A protein and the small-molecule ligand that binds it are described below.
Small molecule (SMILES): CC(=O)N[C@@H]1[C@@H](O)[C@H](O)[C@@H](CO)O[C@@H]1O

Binding-site contacts:
Ligand atom C7 contacts residue ASN304 of chain 1.B at 3.5 Å.
Ligand atom C1 contacts residue ASN304 of chain 1.B at 3.4 Å.
Ligand atom N2 contacts residue ASN304 of chain 1.B at 3.8 Å.
Ligand atom O5 contacts residue ASN304 of chain 1.B at 4.3 Å.
Ligand atom O1 contacts residue ASN304 of chain 1.B at 3.4 Å (h-bond).
Ligand atom C2 contacts residue ASN304 of chain 1.B at 4.0 Å.
Ligand atom O7 contacts residue ASN304 of chain 1.B at 2.6 Å (h-bond).

Sequence of chain 1.B:
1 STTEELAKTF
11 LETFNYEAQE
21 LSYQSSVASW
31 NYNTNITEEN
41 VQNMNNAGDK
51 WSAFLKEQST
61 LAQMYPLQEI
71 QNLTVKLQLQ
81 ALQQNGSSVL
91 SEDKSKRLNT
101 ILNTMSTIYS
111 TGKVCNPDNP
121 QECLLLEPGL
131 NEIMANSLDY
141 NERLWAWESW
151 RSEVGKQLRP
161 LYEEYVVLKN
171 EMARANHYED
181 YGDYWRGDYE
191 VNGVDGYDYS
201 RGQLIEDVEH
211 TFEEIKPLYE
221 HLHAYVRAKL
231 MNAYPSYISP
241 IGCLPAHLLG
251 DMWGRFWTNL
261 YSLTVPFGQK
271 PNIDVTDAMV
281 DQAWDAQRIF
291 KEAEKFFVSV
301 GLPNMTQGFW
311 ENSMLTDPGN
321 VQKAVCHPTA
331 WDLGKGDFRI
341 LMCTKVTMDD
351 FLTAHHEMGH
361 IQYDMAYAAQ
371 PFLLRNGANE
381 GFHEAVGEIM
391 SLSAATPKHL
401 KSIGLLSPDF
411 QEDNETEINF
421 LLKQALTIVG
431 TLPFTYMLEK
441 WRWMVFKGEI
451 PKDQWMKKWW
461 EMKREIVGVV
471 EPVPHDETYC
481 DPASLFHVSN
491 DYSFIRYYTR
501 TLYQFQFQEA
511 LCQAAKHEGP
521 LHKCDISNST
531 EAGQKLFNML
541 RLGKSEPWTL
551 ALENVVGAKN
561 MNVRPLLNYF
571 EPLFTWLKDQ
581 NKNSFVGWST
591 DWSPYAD